A small-molecule ligand and the protein it binds are described below.
Small molecule (SMILES): Nc1ccc2c(NCc3cccs3)nc(-c3ccccc3)nc2c1

Sequence of chain 1.A:
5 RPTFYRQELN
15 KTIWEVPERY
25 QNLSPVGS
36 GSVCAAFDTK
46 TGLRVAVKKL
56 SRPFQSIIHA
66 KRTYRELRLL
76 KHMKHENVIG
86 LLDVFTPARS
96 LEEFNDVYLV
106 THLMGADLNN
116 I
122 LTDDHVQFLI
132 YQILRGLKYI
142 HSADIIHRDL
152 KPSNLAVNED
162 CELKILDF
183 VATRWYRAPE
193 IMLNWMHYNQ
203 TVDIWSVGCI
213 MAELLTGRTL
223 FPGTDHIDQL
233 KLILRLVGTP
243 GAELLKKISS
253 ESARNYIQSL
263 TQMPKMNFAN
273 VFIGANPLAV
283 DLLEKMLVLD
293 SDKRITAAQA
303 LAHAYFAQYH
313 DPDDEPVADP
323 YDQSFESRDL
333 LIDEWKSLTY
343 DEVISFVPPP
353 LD

Binding-site contacts:
Ligand atom C2 contacts residue TRP197 of chain 1.A at 3.8 Å (hydrophobic).
Ligand atom CAA contacts residue ASP292 of chain 1.A at 3.4 Å.
Ligand atom SAX contacts residue LEU195 of chain 1.A at 3.6 Å.
Ligand atom CAA contacts residue SER293 of chain 1.A at 3.7 Å.
Ligand atom CAT contacts residue LEU195 of chain 1.A at 3.9 Å (hydrophobic).
Ligand atom CAF contacts residue SER293 of chain 1.A at 4.0 Å.
Ligand atom CAP contacts residue SER252 of chain 1.A at 3.9 Å.
Ligand atom NAL contacts residue ASP294 of chain 1.A at 3.0 Å (salt-bridge).
Ligand atom CAK contacts residue ILE250 of chain 1.A at 3.9 Å (hydrophobic).
Ligand atom CAS contacts residue LEU195 of chain 1.A at 4.0 Å (hydrophobic).
Ligand atom CAM contacts residue TRP197 of chain 1.A at 3.9 Å (hydrophobic).
Ligand atom CAU contacts residue LEU246 of chain 1.A at 3.6 Å (hydrophobic).
Ligand atom CAW contacts residue LEU291 of chain 1.A at 3.9 Å (hydrophobic).
Ligand atom CAU contacts residue ILE250 of chain 1.A at 3.9 Å (hydrophobic).
Ligand atom CAP contacts residue TRP197 of chain 1.A at 3.5 Å (hydrophobic).
Ligand atom CAO contacts residue SER252 of chain 1.A at 3.5 Å.
Ligand atom CAA contacts residue LEU246 of chain 1.A at 3.5 Å (hydrophobic).
Ligand atom N1 contacts residue TRP197 of chain 1.A at 3.5 Å.
Ligand atom CAW contacts residue ILE259 of chain 1.A at 3.4 Å (hydrophobic).
Ligand atom C6 contacts residue TRP197 of chain 1.A at 3.8 Å (hydrophobic).
Ligand atom CAW contacts residue PRO242 of chain 1.A at 4.0 Å (hydrophobic).
Ligand atom CAC contacts residue TRP197 of chain 1.A at 3.3 Å (hydrophobic).
Ligand atom CAB contacts residue TRP197 of chain 1.A at 3.6 Å (hydrophobic).
Ligand atom CAF contacts residue LEU246 of chain 1.A at 3.4 Å (hydrophobic).
Ligand atom NAL contacts residue LYS249 of chain 1.A at 3.9 Å.
Ligand atom CAN contacts residue LEU195 of chain 1.A at 3.8 Å (hydrophobic).
Ligand atom CAV contacts residue ILE259 of chain 1.A at 3.5 Å (hydrophobic).
Ligand atom CAM contacts residue LEU195 of chain 1.A at 3.8 Å (hydrophobic).
Ligand atom CAK contacts residue TRP197 of chain 1.A at 3.6 Å (hydrophobic).
Ligand atom NAL contacts residue ASP292 of chain 1.A at 4.0 Å.
Ligand atom CAV contacts residue LEU291 of chain 1.A at 3.9 Å (hydrophobic).
Ligand atom CAN contacts residue ALA255 of chain 1.A at 3.9 Å (hydrophobic).
Ligand atom C5 contacts residue LEU246 of chain 1.A at 4.1 Å (hydrophobic).
Ligand atom NAL contacts residue TRP197 of chain 1.A at 3.8 Å.
Ligand atom CAP contacts residue SER251 of chain 1.A at 3.7 Å.
Ligand atom CAC contacts residue LYS249 of chain 1.A at 3.9 Å.
Ligand atom CAV contacts residue PRO242 of chain 1.A at 3.5 Å (hydrophobic).
Ligand atom CAV contacts residue LEU246 of chain 1.A at 3.9 Å (hydrophobic).
Ligand atom CAQ contacts residue ILE250 of chain 1.A at 3.8 Å (hydrophobic).
Ligand atom CAQ contacts residue TRP197 of chain 1.A at 3.1 Å (hydrophobic).